This small molecule binds to this protein.
Small molecule (SMILES): CC(=O)N[C@@H]1[C@@H](O[C@H](C)C(=O)O)[C@H](O)[C@@H](CO)O[C@H]1O

Sequence of chain 1.D:
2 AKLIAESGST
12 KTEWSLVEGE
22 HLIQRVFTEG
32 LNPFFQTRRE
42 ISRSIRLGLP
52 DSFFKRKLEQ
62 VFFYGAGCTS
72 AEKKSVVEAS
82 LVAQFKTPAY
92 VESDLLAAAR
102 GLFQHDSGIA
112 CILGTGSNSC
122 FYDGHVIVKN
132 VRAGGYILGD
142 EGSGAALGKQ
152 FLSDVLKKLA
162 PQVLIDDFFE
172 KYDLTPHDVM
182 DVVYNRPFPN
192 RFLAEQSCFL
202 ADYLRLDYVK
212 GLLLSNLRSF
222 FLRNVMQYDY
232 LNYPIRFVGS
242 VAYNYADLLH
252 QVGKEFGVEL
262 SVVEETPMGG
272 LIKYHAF

Binding-site contacts:
Ligand atom C11 contacts residue GLY68 of chain 1.E at 3.5 Å.
Ligand atom O4 contacts residue ASP95 of chain 1.E at 2.6 Å (salt-bridge).
Ligand atom C10 contacts residue ALA134 of chain 1.E at 4.0 Å (hydrophobic).
Ligand atom C8 contacts residue GLY136 of chain 1.E at 3.7 Å.
Ligand atom C2 contacts residue ALA134 of chain 1.E at 4.0 Å (hydrophobic).
Ligand atom O5 contacts residue GLY117 of chain 1.E at 3.4 Å.
Ligand atom C9 contacts residue ASN119 of chain 1.E at 3.9 Å.
Ligand atom N2 contacts residue GLY136 of chain 1.E at 4.1 Å.
Ligand atom C6 contacts residue ASP95 of chain 1.E at 3.4 Å.
Ligand atom C7 contacts residue GLY68 of chain 1.E at 4.0 Å.
Ligand atom O1 contacts residue GLY136 of chain 1.E at 3.5 Å.
Ligand atom O7 contacts residue ASN33 of chain 1.E at 3.5 Å (h-bond).
Ligand atom O5 contacts residue ASP141 of chain 1.E at 3.8 Å.
Ligand atom C3 contacts residue ALA134 of chain 1.E at 3.7 Å (hydrophobic).
Ligand atom C9 contacts residue GLY68 of chain 1.E at 4.0 Å.
Ligand atom C4 contacts residue ALA67 of chain 1.E at 3.7 Å (hydrophobic).
Ligand atom O6 contacts residue ASP95 of chain 1.E at 2.7 Å (salt-bridge).
Ligand atom O10 contacts residue ALA134 of chain 1.E at 3.9 Å.
Ligand atom C5 contacts residue ASN119 of chain 1.E at 4.0 Å.
Ligand atom O10 contacts residue THR70 of chain 1.E at 3.3 Å.
Ligand atom C11 contacts residue SER94 of chain 1.E at 3.4 Å.
Ligand atom O3 contacts residue ALA67 of chain 1.E at 3.8 Å.
Ligand atom C6 contacts residue GLY117 of chain 1.E at 3.6 Å.
Ligand atom O3 contacts residue GLY68 of chain 1.E at 3.1 Å (h-bond).
Ligand atom C11 contacts residue CYS69 of chain 1.E at 3.5 Å (hydrophobic).
Ligand atom C6 contacts residue ILE113 of chain 1.E at 4.1 Å (hydrophobic).
Ligand atom C1 contacts residue ASP141 of chain 1.E at 3.4 Å.
Ligand atom O11 contacts residue ASN119 of chain 1.E at 3.7 Å.
Ligand atom O4 contacts residue ASN119 of chain 1.E at 3.0 Å (h-bond).
Ligand atom C4 contacts residue ASP95 of chain 1.E at 3.3 Å.
Ligand atom C1 contacts residue ALA134 of chain 1.E at 3.7 Å (hydrophobic).
Ligand atom C9 contacts residue SER94 of chain 1.E at 3.8 Å.
Ligand atom O1 contacts residue ASP141 of chain 1.E at 2.6 Å (salt-bridge).
Ligand atom C7 contacts residue GLY136 of chain 1.E at 4.0 Å.
Ligand atom C6 contacts residue SER118 of chain 1.E at 3.9 Å.
Ligand atom C10 contacts residue THR70 of chain 1.E at 3.6 Å.
Ligand atom O5 contacts residue SER118 of chain 1.E at 4.0 Å.
Ligand atom C11 contacts residue THR70 of chain 1.E at 3.7 Å.
Ligand atom O6 contacts residue ALA67 of chain 1.E at 3.6 Å.
Ligand atom O7 contacts residue GLY68 of chain 1.E at 3.4 Å.

Sequence of chain 1.E:
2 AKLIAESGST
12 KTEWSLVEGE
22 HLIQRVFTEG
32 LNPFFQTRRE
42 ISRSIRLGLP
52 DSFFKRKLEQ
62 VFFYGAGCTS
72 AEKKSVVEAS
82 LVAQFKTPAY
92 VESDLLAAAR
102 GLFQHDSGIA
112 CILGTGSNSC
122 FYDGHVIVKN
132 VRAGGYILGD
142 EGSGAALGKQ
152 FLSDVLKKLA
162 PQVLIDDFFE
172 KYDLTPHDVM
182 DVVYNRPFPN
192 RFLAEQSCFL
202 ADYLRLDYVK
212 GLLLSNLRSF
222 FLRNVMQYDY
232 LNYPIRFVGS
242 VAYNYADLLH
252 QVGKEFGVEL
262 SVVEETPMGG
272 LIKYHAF